Sequence of chain 26.E:
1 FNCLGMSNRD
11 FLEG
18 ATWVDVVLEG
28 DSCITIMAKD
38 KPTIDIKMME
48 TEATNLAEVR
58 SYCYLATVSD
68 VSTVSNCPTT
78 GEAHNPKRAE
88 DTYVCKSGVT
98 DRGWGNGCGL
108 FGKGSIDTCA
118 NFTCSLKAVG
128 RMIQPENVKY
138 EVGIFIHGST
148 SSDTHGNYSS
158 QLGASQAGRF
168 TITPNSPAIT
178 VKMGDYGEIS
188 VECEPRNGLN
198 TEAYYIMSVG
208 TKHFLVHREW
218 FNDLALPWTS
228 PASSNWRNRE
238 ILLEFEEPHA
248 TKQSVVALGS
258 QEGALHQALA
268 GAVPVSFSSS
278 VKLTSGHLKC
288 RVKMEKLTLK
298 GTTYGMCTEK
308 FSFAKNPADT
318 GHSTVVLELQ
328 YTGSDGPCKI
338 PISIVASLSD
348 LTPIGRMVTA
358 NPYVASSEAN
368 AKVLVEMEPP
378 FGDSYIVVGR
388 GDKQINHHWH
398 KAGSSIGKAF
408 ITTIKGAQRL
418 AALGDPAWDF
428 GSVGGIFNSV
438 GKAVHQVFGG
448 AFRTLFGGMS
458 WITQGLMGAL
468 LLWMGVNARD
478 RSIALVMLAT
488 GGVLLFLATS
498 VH

This protein binds this small molecule.
Small molecule (SMILES): CC(=O)N[C@@H]1[C@@H](O)[C@H](O)[C@@H](CO)O[C@H]1O

Binding-site contacts:
Ligand atom C7 contacts residue ASN118 of chain 26.E at 3.3 Å.
Ligand atom C1 contacts residue ASN118 of chain 26.E at 1.4 Å.
Ligand atom C8 contacts residue ASP67 of chain 26.E at 4.0 Å.
Ligand atom C5 contacts residue ASN118 of chain 26.E at 3.6 Å.
Ligand atom C1 contacts residue SER66 of chain 26.E at 4.4 Å.
Ligand atom C6 contacts residue THR120 of chain 26.E at 4.0 Å.
Ligand atom O6 contacts residue PHE119 of chain 26.E at 3.2 Å (h-bond).
Ligand atom O7 contacts residue SER66 of chain 26.E at 3.6 Å.
Ligand atom C4 contacts residue ASN118 of chain 26.E at 4.2 Å.
Ligand atom C7 contacts residue ASP67 of chain 26.E at 4.3 Å.
Ligand atom N2 contacts residue ASN118 of chain 26.E at 2.9 Å (h-bond).
Ligand atom C2 contacts residue ASN118 of chain 26.E at 2.5 Å.
Ligand atom C7 contacts residue TYR90 of chain 26.E at 4.2 Å (hydrophobic).
Ligand atom O6 contacts residue THR120 of chain 26.E at 3.5 Å (h-bond).
Ligand atom C3 contacts residue ASN118 of chain 26.E at 3.8 Å.
Ligand atom C8 contacts residue TYR90 of chain 26.E at 3.6 Å (hydrophobic).
Ligand atom O6 contacts residue ASN118 of chain 26.E at 4.1 Å.
Ligand atom N2 contacts residue TYR90 of chain 26.E at 4.2 Å.
Ligand atom O5 contacts residue SER66 of chain 26.E at 4.3 Å.
Ligand atom O7 contacts residue ASN118 of chain 26.E at 3.4 Å (h-bond).
Ligand atom O6 contacts residue THR89 of chain 26.E at 3.8 Å.
Ligand atom C5 contacts residue THR120 of chain 26.E at 4.5 Å.
Ligand atom O7 contacts residue ASP67 of chain 26.E at 4.3 Å.
Ligand atom C8 contacts residue ASN118 of chain 26.E at 4.3 Å.
Ligand atom O5 contacts residue ASN118 of chain 26.E at 2.4 Å (h-bond).
Ligand atom O5 contacts residue THR120 of chain 26.E at 3.7 Å.